Binding-site contacts:
Ligand atom O5 contacts residue ASN100 of chain 1.F at 2.3 Å (h-bond).
Ligand atom N2 contacts residue SER102 of chain 1.F at 4.1 Å.
Ligand atom C1 contacts residue ASN100 of chain 1.F at 1.4 Å.
Ligand atom C3 contacts residue ASN100 of chain 1.F at 3.8 Å.
Ligand atom C2 contacts residue ASN100 of chain 1.F at 2.4 Å.
Ligand atom C4 contacts residue ASN100 of chain 1.F at 4.2 Å.
Ligand atom C7 contacts residue SER102 of chain 1.F at 4.2 Å.
Ligand atom O6 contacts residue PRO98 of chain 1.F at 4.4 Å.
Ligand atom N2 contacts residue ASN100 of chain 1.F at 3.0 Å (h-bond).
Ligand atom C7 contacts residue ASN100 of chain 1.F at 4.0 Å.
Ligand atom C5 contacts residue ASN100 of chain 1.F at 3.6 Å.
Ligand atom C8 contacts residue SER102 of chain 1.F at 3.4 Å.
Ligand atom O7 contacts residue ASN100 of chain 1.F at 4.5 Å.

Sequence of chain 1.F:
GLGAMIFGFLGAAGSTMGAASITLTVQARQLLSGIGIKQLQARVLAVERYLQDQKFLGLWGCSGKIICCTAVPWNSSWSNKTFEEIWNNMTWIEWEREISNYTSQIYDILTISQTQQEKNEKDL

The protein below binds the small molecule below.
Small molecule (SMILES): CC(=O)N[C@@H]1[C@@H](O)[C@H](O)[C@@H](CO)O[C@H]1O